The small molecule below binds the protein below.
Small molecule (SMILES): CC(C)=CCCC(C)=CCS[P](=O)(O)OP(=O)(O)O

Binding-site contacts:
Ligand atom PA contacts residue ARG280 of chain 1.K at 3.6 Å.
Ligand atom O2B contacts residue ARG54 of chain 1.K at 3.4 Å (salt-bridge).
Ligand atom C1 contacts residue TYR71 of chain 1.K at 3.6 Å (hydrophobic).
Ligand atom C10 contacts residue TRP49 of chain 1.K at 3.5 Å (hydrophobic).
Ligand atom PB contacts residue ASN57 of chain 1.K at 3.8 Å.
Ligand atom O3B contacts residue MG1 of chain 1.FB at 2.1 Å.
Ligand atom O2B contacts residue TRP49 of chain 1.K at 3.1 Å.
Ligand atom O1A contacts residue ARG280 of chain 1.K at 2.9 Å (salt-bridge).
Ligand atom PB contacts residue HIS69 of chain 1.K at 3.7 Å.
Ligand atom O2A contacts residue ARG54 of chain 1.K at 2.6 Å (salt-bridge).
Ligand atom C5 contacts residue PHE242 of chain 1.K at 3.7 Å (hydrophobic).
Ligand atom C10 contacts residue TYR197 of chain 1.K at 2.8 Å (hydrophobic).
Ligand atom C1 contacts residue PHE242 of chain 1.K at 3.6 Å (hydrophobic).
Ligand atom O1A contacts residue ASN57 of chain 1.K at 3.1 Å (h-bond).
Ligand atom O3B contacts residue ASN57 of chain 1.K at 2.9 Å (h-bond).
Ligand atom O1A contacts residue TYR71 of chain 1.K at 3.8 Å.
Ligand atom S1 contacts residue TYR71 of chain 1.K at 3.7 Å.
Ligand atom S1 contacts residue HIS69 of chain 1.K at 3.6 Å (h-bond).
Ligand atom O3A contacts residue PHE242 of chain 1.K at 3.9 Å.
Ligand atom O2B contacts residue ASN57 of chain 1.K at 3.6 Å.
Ligand atom O3A contacts residue ARG280 of chain 1.K at 2.8 Å (salt-bridge).
Ligand atom C8 contacts residue GLU193 of chain 1.K at 3.8 Å.
Ligand atom PA contacts residue ASN57 of chain 1.K at 3.8 Å.
Ligand atom C2 contacts residue PHE242 of chain 1.K at 3.6 Å (hydrophobic).
Ligand atom PA contacts residue MG1 of chain 1.FB at 3.2 Å.
Ligand atom O3B contacts residue HIS69 of chain 1.K at 3.2 Å.
Ligand atom C2 contacts residue TYR71 of chain 1.K at 3.6 Å (hydrophobic).
Ligand atom C8 contacts residue GLY222 of chain 1.K at 3.6 Å.
Ligand atom O1B contacts residue TYR71 of chain 1.K at 3.7 Å.
Ligand atom O2A contacts residue ASN57 of chain 1.K at 3.1 Å (h-bond).
Ligand atom O1A contacts residue VAL56 of chain 1.K at 3.7 Å.
Ligand atom O2B contacts residue HIS69 of chain 1.K at 2.8 Å (h-bond).
Ligand atom O1B contacts residue MG1 of chain 1.FB at 3.5 Å.
Ligand atom PB contacts residue MG1 of chain 1.FB at 3.2 Å.
Ligand atom O1A contacts residue MG1 of chain 1.FB at 2.0 Å.
Ligand atom O3A contacts residue TYR71 of chain 1.K at 3.0 Å (h-bond).
Ligand atom O1B contacts residue ARG54 of chain 1.K at 3.5 Å (salt-bridge).
Ligand atom O2A contacts residue VAL56 of chain 1.K at 3.3 Å.
Ligand atom C9 contacts residue PHE302 of chain 1.K at 3.6 Å (hydrophobic).
Ligand atom O3B contacts residue HIS70 of chain 1.K at 3.6 Å.

Sequence of chain 1.K:
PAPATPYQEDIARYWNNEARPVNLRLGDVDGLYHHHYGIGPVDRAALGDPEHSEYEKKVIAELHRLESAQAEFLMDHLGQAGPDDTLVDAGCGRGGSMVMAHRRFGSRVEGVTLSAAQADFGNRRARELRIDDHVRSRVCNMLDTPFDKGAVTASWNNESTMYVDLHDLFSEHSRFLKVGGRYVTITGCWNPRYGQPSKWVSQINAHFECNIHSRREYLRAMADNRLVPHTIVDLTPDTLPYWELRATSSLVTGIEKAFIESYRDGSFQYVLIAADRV